This small molecule binds to this protein.
Small molecule (SMILES): CC(=O)N[C@H]1[C@H](O[C@@H]2[C@@H](O)[C@H](O)O[C@H](CO)[C@@H]2O)O[C@H](CO[C@]2(C(=O)O)C[C@H](O)[C@@H](NC(C)=O)[C@H]([C@H](O)[C@H](O)CO)O2)[C@@H](O)[C@@H]1O[C@@H]1O[C@H](CO)[C@H](O)[C@H](O)[C@H]1O

Binding-site contacts:
Ligand atom C8 contacts residue TRP146 of chain 2.G at 4.1 Å (hydrophobic).
Ligand atom C9 contacts residue TYR92 of chain 2.G at 3.1 Å (hydrophobic).
Ligand atom O1A contacts residue THR130 of chain 2.G at 2.8 Å (h-bond).
Ligand atom C4 contacts residue ALA129 of chain 2.G at 3.3 Å (hydrophobic).
Ligand atom N5 contacts residue ALA129 of chain 2.G at 2.8 Å (h-bond).
Ligand atom C1 contacts residue SER131 of chain 2.G at 3.9 Å.
Ligand atom O9 contacts residue HIS178 of chain 2.G at 3.4 Å (h-bond).
Ligand atom O1A contacts residue LEU221 of chain 2.G at 3.7 Å.
Ligand atom C9 contacts residue GLU185 of chain 2.G at 3.3 Å.
Ligand atom C8 contacts residue TYR92 of chain 2.G at 3.6 Å (hydrophobic).
Ligand atom O9 contacts residue GLY223 of chain 2.G at 4.0 Å.
Ligand atom O4 contacts residue ALA129 of chain 2.G at 3.6 Å.
Ligand atom O6 contacts residue GLU185 of chain 2.G at 3.5 Å (salt-bridge).
Ligand atom C10 contacts residue ALA129 of chain 2.G at 3.6 Å (hydrophobic).
Ligand atom O8 contacts residue TRP146 of chain 2.G at 3.8 Å.
Ligand atom C10 contacts residue TRP146 of chain 2.G at 3.8 Å (hydrophobic).
Ligand atom O7 contacts residue GLU185 of chain 2.G at 4.0 Å.
Ligand atom O8 contacts residue TYR92 of chain 2.G at 2.9 Å (h-bond).
Ligand atom C1 contacts residue THR130 of chain 2.G at 3.6 Å.
Ligand atom C9 contacts residue HIS178 of chain 2.G at 3.4 Å.
Ligand atom C8 contacts residue GLU185 of chain 2.G at 3.9 Å.
Ligand atom C9 contacts residue TRP146 of chain 2.G at 4.0 Å (hydrophobic).
Ligand atom C7 contacts residue TRP146 of chain 2.G at 3.9 Å (hydrophobic).
Ligand atom O6 contacts residue VAL181 of chain 2.G at 3.2 Å.
Ligand atom C11 contacts residue LEU189 of chain 2.G at 3.3 Å (hydrophobic).
Ligand atom O1A contacts residue SER131 of chain 2.G at 4.0 Å.
Ligand atom C5 contacts residue ALA129 of chain 2.G at 3.6 Å (hydrophobic).
Ligand atom O10 contacts residue GLY128 of chain 2.G at 3.8 Å.
Ligand atom O6 contacts residue SER182 of chain 2.G at 3.8 Å.
Ligand atom C6 contacts residue LEU221 of chain 2.G at 3.7 Å (hydrophobic).
Ligand atom O7 contacts residue LEU189 of chain 2.G at 4.1 Å.
Ligand atom O1B contacts residue SER131 of chain 2.G at 3.0 Å (h-bond).
Ligand atom N5 contacts residue TRP146 of chain 2.G at 3.9 Å.
Ligand atom O1B contacts residue THR130 of chain 2.G at 3.7 Å.
Ligand atom C6 contacts residue GLU185 of chain 2.G at 3.7 Å.
Ligand atom O9 contacts residue GLU185 of chain 2.G at 2.5 Å (salt-bridge).
Ligand atom O9 contacts residue TYR92 of chain 2.G at 2.9 Å (h-bond).
Ligand atom O10 contacts residue LEU148 of chain 2.G at 3.9 Å.
Ligand atom O10 contacts residue ALA129 of chain 2.G at 3.6 Å (h-bond).
Ligand atom O10 contacts residue TRP146 of chain 2.G at 3.3 Å.

Sequence of chain 2.G:
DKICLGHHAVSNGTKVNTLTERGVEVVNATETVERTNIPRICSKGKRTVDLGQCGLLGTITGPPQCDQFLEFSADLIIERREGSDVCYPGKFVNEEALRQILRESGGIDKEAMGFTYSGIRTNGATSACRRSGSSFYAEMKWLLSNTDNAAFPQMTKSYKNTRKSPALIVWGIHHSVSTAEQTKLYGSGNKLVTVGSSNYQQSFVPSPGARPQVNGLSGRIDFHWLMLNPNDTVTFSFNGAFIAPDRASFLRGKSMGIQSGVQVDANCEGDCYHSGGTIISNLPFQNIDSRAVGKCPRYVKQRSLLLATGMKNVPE